This small molecule binds to this protein.
Small molecule (SMILES): OC1CN(C2=Nc3ccccc3C(c3ccccc3)=N[C@@H]2c2cccs2)C1

Sequence of chain 1.D:
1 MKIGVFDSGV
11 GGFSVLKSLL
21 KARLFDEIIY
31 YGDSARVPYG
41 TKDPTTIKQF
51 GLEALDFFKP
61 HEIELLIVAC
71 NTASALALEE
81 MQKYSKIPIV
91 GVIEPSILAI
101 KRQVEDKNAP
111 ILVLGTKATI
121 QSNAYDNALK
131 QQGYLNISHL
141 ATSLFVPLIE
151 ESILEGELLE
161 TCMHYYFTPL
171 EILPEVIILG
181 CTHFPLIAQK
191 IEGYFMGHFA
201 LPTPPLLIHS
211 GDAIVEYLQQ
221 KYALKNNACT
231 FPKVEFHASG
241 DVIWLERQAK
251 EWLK

Binding-site contacts:
Ligand atom C18 contacts residue SER143 of chain 1.C at 3.5 Å.
Ligand atom C2 contacts residue PRO38 of chain 1.D at 3.9 Å (hydrophobic).
Ligand atom C24 contacts residue GLU150 of chain 1.C at 3.5 Å.
Ligand atom C16 contacts residue PRO147 of chain 1.C at 3.5 Å (hydrophobic).
Ligand atom C20 contacts residue GLU151 of chain 1.D at 3.3 Å.
Ligand atom O27 contacts residue THR41 of chain 1.D at 3.7 Å.
Ligand atom C22 contacts residue PRO38 of chain 1.C at 3.9 Å (hydrophobic).
Ligand atom C8 contacts residue VAL146 of chain 1.D at 3.2 Å (hydrophobic).
Ligand atom N13 contacts residue PRO147 of chain 1.C at 3.6 Å.
Ligand atom C9 contacts residue PRO38 of chain 1.D at 3.8 Å (hydrophobic).
Ligand atom C17 contacts residue PRO147 of chain 1.C at 3.8 Å (hydrophobic).
Ligand atom N1 contacts residue PRO147 of chain 1.D at 3.5 Å.
Ligand atom C3 contacts residue PRO38 of chain 1.D at 3.8 Å (hydrophobic).
Ligand atom C9 contacts residue GLU150 of chain 1.D at 3.9 Å.
Ligand atom C15 contacts residue GLU151 of chain 1.C at 3.8 Å.
Ligand atom C25 contacts residue GLU150 of chain 1.C at 3.7 Å.
Ligand atom C18 contacts residue THR41 of chain 1.C at 3.8 Å.
Ligand atom C14 contacts residue THR41 of chain 1.D at 3.7 Å.
Ligand atom C21 contacts residue THR41 of chain 1.C at 3.9 Å.
Ligand atom C19 contacts residue THR41 of chain 1.C at 3.9 Å.
Ligand atom C10 contacts residue GLU150 of chain 1.D at 3.6 Å.
Ligand atom C19 contacts residue GLU151 of chain 1.D at 3.3 Å.
Ligand atom C15 contacts residue PRO147 of chain 1.C at 3.6 Å (hydrophobic).
Ligand atom O27 contacts residue GLU151 of chain 1.C at 2.7 Å (salt-bridge).
Ligand atom S23 contacts residue VAL146 of chain 1.C at 3.3 Å.
Ligand atom C12 contacts residue PRO147 of chain 1.D at 3.7 Å (hydrophobic).
Ligand atom C20 contacts residue GLU150 of chain 1.D at 3.9 Å.
Ligand atom C9 contacts residue VAL37 of chain 1.D at 3.9 Å (hydrophobic).
Ligand atom C8 contacts residue PRO38 of chain 1.D at 3.4 Å (hydrophobic).
Ligand atom S23 contacts residue PRO38 of chain 1.C at 3.8 Å.
Ligand atom C9 contacts residue VAL146 of chain 1.D at 3.5 Å (hydrophobic).
Ligand atom C19 contacts residue SER143 of chain 1.C at 3.8 Å.
Ligand atom N13 contacts residue THR41 of chain 1.D at 3.8 Å.
Ligand atom C7 contacts residue PRO38 of chain 1.D at 3.8 Å (hydrophobic).
Ligand atom C21 contacts residue PRO147 of chain 1.D at 3.5 Å (hydrophobic).
Ligand atom C17 contacts residue THR41 of chain 1.C at 3.7 Å.
Ligand atom C24 contacts residue VAL146 of chain 1.C at 3.6 Å (hydrophobic).
Ligand atom C20 contacts residue PRO147 of chain 1.D at 3.8 Å (hydrophobic).
Ligand atom C12 contacts residue THR41 of chain 1.C at 3.7 Å.
Ligand atom C25 contacts residue VAL37 of chain 1.C at 3.9 Å (hydrophobic).

Sequence of chain 1.C:
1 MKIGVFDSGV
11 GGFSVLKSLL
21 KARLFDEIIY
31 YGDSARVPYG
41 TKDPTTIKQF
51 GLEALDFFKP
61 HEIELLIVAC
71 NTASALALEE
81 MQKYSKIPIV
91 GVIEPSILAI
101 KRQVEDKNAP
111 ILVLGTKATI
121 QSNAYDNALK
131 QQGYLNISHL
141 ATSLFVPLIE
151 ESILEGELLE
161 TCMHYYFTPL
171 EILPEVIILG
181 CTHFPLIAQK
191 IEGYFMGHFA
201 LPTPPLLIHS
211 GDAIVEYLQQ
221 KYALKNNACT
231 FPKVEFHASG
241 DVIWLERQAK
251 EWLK